Sequence of chain 1.E:
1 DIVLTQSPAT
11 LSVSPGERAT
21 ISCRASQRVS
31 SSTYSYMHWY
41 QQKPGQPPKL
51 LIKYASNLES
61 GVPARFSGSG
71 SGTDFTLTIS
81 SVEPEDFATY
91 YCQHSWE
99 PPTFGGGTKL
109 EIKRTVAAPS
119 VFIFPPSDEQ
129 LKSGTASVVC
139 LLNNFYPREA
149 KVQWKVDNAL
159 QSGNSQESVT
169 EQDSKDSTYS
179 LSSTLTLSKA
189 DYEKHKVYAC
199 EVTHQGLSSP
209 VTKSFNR

Sequence of chain 1.B:
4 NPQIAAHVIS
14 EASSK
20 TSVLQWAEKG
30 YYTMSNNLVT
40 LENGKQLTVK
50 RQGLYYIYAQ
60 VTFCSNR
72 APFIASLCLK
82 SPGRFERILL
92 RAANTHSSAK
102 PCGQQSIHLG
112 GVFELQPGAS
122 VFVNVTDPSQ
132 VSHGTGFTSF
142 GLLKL

Binding-site contacts:
Ligand atom O5 contacts residue ASN125 of chain 1.B at 2.5 Å (h-bond).
Ligand atom C2 contacts residue GLU62 of chain 1.D at 3.7 Å.
Ligand atom N2 contacts residue GLU87 of chain 1.B at 3.2 Å (salt-bridge).
Ligand atom C1 contacts residue ASN125 of chain 1.B at 1.5 Å.
Ligand atom O3 contacts residue LYS38 of chain 1.D at 3.4 Å (salt-bridge).
Ligand atom N2 contacts residue ASN125 of chain 1.B at 3.1 Å (h-bond).
Ligand atom O3 contacts residue GLU89 of chain 1.D at 3.3 Å (salt-bridge).
Ligand atom O3 contacts residue GLU87 of chain 1.B at 2.6 Å (salt-bridge).
Ligand atom C7 contacts residue DV798 of chain 1.E at 3.0 Å.
Ligand atom O4 contacts residue ASP90 of chain 1.D at 3.4 Å (salt-bridge).
Ligand atom O6 contacts residue VAL22 of chain 1.B at 3.8 Å.
Ligand atom O6 contacts residue SER21 of chain 1.B at 3.0 Å (h-bond).
Ligand atom C8 contacts residue GLU87 of chain 1.B at 3.6 Å.
Ligand atom O2 contacts residue LYS38 of chain 1.D at 3.7 Å.
Ligand atom C4 contacts residue GLU62 of chain 1.D at 3.4 Å.
Ligand atom O5 contacts residue VAL22 of chain 1.B at 3.7 Å.
Ligand atom C3 contacts residue ASN125 of chain 1.B at 3.9 Å.
Ligand atom C4 contacts residue LYS38 of chain 1.D at 3.4 Å.
Ligand atom O4 contacts residue GLU89 of chain 1.D at 3.6 Å.
Ligand atom C7 contacts residue GLU87 of chain 1.B at 3.9 Å.
Ligand atom O4 contacts residue LYS38 of chain 1.D at 3.6 Å.
Ligand atom C5 contacts residue ASN125 of chain 1.B at 3.8 Å.
Ligand atom N2 contacts residue PHE123 of chain 1.B at 3.9 Å.
Ligand atom O3 contacts residue GLU62 of chain 1.D at 3.2 Å (salt-bridge).
Ligand atom O2 contacts residue LYS63 of chain 1.D at 3.7 Å.
Ligand atom C8 contacts residue CYS79 of chain 1.B at 3.4 Å (hydrophobic).
Ligand atom O5 contacts residue SER21 of chain 1.B at 3.6 Å.
Ligand atom C5 contacts residue VAL22 of chain 1.B at 3.8 Å (hydrophobic).
Ligand atom O5 contacts residue LYS63 of chain 1.D at 3.6 Å.
Ligand atom O7 contacts residue ASN125 of chain 1.B at 3.5 Å (h-bond).
Ligand atom C7 contacts residue ASN125 of chain 1.B at 3.6 Å.
Ligand atom C2 contacts residue ASN125 of chain 1.B at 2.5 Å.
Ligand atom O2 contacts residue GLU46 of chain 1.D at 2.7 Å (salt-bridge).
Ligand atom O6 contacts residue LYS63 of chain 1.D at 2.8 Å (salt-bridge).
Ligand atom O7 contacts residue DV798 of chain 1.E at 2.2 Å (h-bond).
Ligand atom C7 contacts residue CYS79 of chain 1.B at 3.8 Å (hydrophobic).
Ligand atom C8 contacts residue DV798 of chain 1.E at 3.3 Å.
Ligand atom C3 contacts residue GLU87 of chain 1.B at 3.4 Å.
Ligand atom O6 contacts residue THR20 of chain 1.B at 3.2 Å (h-bond).
Ligand atom C3 contacts residue GLU62 of chain 1.D at 3.6 Å.

Sequence of chain 1.D:
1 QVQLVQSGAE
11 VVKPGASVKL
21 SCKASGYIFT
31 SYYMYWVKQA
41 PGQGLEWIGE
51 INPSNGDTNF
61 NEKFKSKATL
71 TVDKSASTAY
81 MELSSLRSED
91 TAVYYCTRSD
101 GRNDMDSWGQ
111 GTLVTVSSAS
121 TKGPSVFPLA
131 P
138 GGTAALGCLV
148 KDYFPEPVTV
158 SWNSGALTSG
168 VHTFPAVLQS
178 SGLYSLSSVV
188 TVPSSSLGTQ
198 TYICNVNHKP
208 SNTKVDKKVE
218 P

This small molecule binds to this protein.
Small molecule (SMILES): CC(=O)N[C@H]1[C@@H](O[C@H]2[C@H](O)[C@@H](NC(C)=O)CO[C@@H]2CO)O[C@H](CO)[C@@H](O[C@@H]2O[C@H](CO[C@H]3O[C@H](CO[C@H]4O[C@H](CO)[C@@H](O)[C@H](O)[C@@H]4O[C@H]4O[C@H](CO)[C@@H](O)[C@H](O)[C@@H]4O)[C@@H](O)[C@H](O)[C@@H]3O)[C@@H](O)[C@H](O)[C@@H]2O)[C@@H]1O